Binding-site contacts:
Ligand atom CAB contacts residue LYS338 of chain 1.B at 4.0 Å.
Ligand atom CAA contacts residue ASP70 of chain 1.B at 3.2 Å.
Ligand atom CAA contacts residue THR93 of chain 1.B at 4.3 Å.
Ligand atom CAD contacts residue HIS94 of chain 1.B at 3.5 Å.
Ligand atom CAH contacts residue HIS94 of chain 1.B at 4.2 Å.
Ligand atom CAA contacts residue LYS338 of chain 1.B at 3.5 Å.
Ligand atom CAG contacts residue ASP70 of chain 1.B at 4.2 Å.
Ligand atom CAE contacts residue HIS94 of chain 1.B at 4.0 Å.
Ligand atom CAG contacts residue TYR336 of chain 1.B at 3.2 Å (hydrophobic).
Ligand atom CAE contacts residue TYR336 of chain 1.B at 3.5 Å (hydrophobic).
Ligand atom CAG contacts residue HIS94 of chain 1.B at 4.3 Å.
Ligand atom CAG contacts residue LYS338 of chain 1.B at 4.3 Å.
Ligand atom CAH contacts residue LYS338 of chain 1.B at 4.4 Å.
Ligand atom CAF contacts residue HIS94 of chain 1.B at 3.6 Å.
Ligand atom CAB contacts residue ASP70 of chain 1.B at 3.9 Å.
Ligand atom CAB contacts residue THR93 of chain 1.B at 4.4 Å.
Ligand atom CAH contacts residue ASP70 of chain 1.B at 4.4 Å.
Ligand atom CAH contacts residue TYR336 of chain 1.B at 4.3 Å (hydrophobic).
Ligand atom CAC contacts residue HIS94 of chain 1.B at 4.1 Å.

Sequence of chain 1.B:
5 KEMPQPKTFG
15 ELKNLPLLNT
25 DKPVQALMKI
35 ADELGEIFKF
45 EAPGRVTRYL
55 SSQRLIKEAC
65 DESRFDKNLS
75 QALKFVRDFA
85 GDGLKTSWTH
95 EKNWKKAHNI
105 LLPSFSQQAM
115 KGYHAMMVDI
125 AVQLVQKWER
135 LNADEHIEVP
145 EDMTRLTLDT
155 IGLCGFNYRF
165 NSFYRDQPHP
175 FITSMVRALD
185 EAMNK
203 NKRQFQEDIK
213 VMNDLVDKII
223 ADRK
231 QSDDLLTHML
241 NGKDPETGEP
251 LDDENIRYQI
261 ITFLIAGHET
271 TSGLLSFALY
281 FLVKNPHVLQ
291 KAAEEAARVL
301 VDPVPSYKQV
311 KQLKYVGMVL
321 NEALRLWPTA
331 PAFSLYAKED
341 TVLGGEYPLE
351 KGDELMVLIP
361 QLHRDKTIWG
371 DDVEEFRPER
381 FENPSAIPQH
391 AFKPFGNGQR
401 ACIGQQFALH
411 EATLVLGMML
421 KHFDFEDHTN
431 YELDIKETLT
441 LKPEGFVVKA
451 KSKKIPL

A protein and the small-molecule ligand that binds it are described below.
Small molecule (SMILES): C=Cc1ccccc1